Sequence of chain 1.A:
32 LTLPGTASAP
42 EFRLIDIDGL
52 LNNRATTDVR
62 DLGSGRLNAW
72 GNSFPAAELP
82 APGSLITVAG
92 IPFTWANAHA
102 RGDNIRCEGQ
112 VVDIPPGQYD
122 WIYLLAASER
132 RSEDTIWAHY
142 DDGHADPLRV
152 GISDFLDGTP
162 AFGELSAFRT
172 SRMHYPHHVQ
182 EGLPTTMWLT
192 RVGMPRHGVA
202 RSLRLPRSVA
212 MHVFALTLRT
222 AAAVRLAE

Sequence of chain 1.D:
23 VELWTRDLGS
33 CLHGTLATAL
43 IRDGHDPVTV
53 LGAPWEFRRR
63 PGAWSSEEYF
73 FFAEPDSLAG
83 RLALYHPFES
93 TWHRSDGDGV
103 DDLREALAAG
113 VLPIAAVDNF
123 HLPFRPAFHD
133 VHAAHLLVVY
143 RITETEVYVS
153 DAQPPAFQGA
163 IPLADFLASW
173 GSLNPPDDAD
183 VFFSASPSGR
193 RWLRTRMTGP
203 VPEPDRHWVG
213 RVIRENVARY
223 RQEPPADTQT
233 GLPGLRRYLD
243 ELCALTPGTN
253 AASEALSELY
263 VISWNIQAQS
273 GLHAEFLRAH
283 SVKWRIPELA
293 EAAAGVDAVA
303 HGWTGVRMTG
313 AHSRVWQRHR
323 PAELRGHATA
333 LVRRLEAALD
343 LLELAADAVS

This protein binds this small molecule.
Small molecule (SMILES): N[C@@H](CC[C@H](O)[C@@H](N)COS(=O)(=O)O)C(=O)O

Binding-site contacts:
Ligand atom C4 contacts residue GLU70 of chain 1.D at 4.2 Å.
Ligand atom O6 contacts residue PRO128 of chain 1.D at 3.7 Å.
Ligand atom S1 contacts residue ALA129 of chain 1.D at 3.8 Å.
Ligand atom O6 contacts residue ALA129 of chain 1.D at 3.6 Å (h-bond).
Ligand atom O3 contacts residue GLU70 of chain 1.D at 2.7 Å (salt-bridge).
Ligand atom C2 contacts residue ARG131 of chain 1.A at 3.9 Å.
Ligand atom C7 contacts residue ASN121 of chain 1.D at 4.2 Å.
Ligand atom C1 contacts residue TRP266 of chain 1.D at 3.5 Å (hydrophobic).
Ligand atom O4 contacts residue GLU70 of chain 1.D at 4.2 Å.
Ligand atom C7 contacts residue ALA129 of chain 1.D at 3.9 Å (hydrophobic).
Ligand atom O4 contacts residue ALA135 of chain 1.D at 4.2 Å.
Ligand atom O4 contacts residue ASN121 of chain 1.D at 2.9 Å (h-bond).
Ligand atom O6 contacts residue TYR176 of chain 1.A at 4.2 Å.
Ligand atom O3 contacts residue TRP71 of chain 1.A at 4.1 Å.
Ligand atom C3 contacts residue GLU70 of chain 1.D at 3.9 Å.
Ligand atom O7 contacts residue PRO128 of chain 1.D at 3.6 Å.
Ligand atom C2 contacts residue TYR262 of chain 1.D at 3.4 Å (hydrophobic).
Ligand atom O2 contacts residue PHE185 of chain 1.D at 3.9 Å.
Ligand atom C4 contacts residue TRP71 of chain 1.A at 4.0 Å (hydrophobic).
Ligand atom O2 contacts residue TRP71 of chain 1.A at 3.2 Å (h-bond).
Ligand atom O5 contacts residue ARG127 of chain 1.D at 2.8 Å (salt-bridge).
Ligand atom O7 contacts residue ASN121 of chain 1.D at 3.3 Å (h-bond).
Ligand atom C2 contacts residue TRP71 of chain 1.A at 3.3 Å (hydrophobic).
Ligand atom C7 contacts residue ALA135 of chain 1.D at 4.0 Å (hydrophobic).
Ligand atom O7 contacts residue ALA129 of chain 1.D at 3.4 Å.
Ligand atom O1 contacts residue TRP71 of chain 1.A at 3.1 Å (h-bond).
Ligand atom S1 contacts residue ARG127 of chain 1.D at 3.7 Å.
Ligand atom C3 contacts residue TRP266 of chain 1.D at 3.4 Å (hydrophobic).
Ligand atom O3 contacts residue ALA135 of chain 1.D at 4.2 Å.
Ligand atom S1 contacts residue ASN121 of chain 1.D at 3.6 Å.
Ligand atom O1 contacts residue TYR262 of chain 1.D at 3.2 Å (h-bond).
Ligand atom C5 contacts residue GLU70 of chain 1.D at 3.4 Å.
Ligand atom O7 contacts residue ARG127 of chain 1.D at 3.1 Å (salt-bridge).
Ligand atom O4 contacts residue ALA129 of chain 1.D at 3.7 Å.
Ligand atom N2 contacts residue TRP71 of chain 1.A at 3.2 Å.
Ligand atom N1 contacts residue LEU157 of chain 1.A at 3.6 Å.
Ligand atom O2 contacts residue TYR262 of chain 1.D at 2.8 Å (h-bond).
Ligand atom O1 contacts residue ARG131 of chain 1.A at 3.1 Å (salt-bridge).
Ligand atom O5 contacts residue ASN121 of chain 1.D at 3.9 Å.
Ligand atom O3 contacts residue PHE185 of chain 1.D at 3.4 Å.